Sequence of chain 1.P:
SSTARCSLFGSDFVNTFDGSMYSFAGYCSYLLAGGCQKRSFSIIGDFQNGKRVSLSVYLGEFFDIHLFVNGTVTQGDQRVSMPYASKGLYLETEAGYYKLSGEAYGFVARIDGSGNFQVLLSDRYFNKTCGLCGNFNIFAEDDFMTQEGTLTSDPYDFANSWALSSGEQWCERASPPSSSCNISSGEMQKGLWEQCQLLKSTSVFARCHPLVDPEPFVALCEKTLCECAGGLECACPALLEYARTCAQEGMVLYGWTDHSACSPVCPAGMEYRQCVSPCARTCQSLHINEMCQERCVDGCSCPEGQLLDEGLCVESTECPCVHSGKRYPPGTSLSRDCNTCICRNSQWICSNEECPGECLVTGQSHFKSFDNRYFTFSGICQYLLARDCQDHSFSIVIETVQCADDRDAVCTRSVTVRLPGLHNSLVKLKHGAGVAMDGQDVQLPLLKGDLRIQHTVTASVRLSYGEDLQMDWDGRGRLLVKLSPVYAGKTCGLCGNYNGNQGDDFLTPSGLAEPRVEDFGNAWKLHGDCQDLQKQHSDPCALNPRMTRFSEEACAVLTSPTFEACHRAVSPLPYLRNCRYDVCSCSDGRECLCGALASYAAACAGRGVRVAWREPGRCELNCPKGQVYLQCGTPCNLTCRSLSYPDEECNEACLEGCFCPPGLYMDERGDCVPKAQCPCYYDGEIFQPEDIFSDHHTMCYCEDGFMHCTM

This small molecule binds to this protein.
Small molecule (SMILES): CC(=O)N[C@@H]1[C@@H](O)[C@H](O)[C@@H](CO)O[C@H]1O

Binding-site contacts:
Ligand atom C2 contacts residue ASN134 of chain 1.P at 2.4 Å.
Ligand atom O7 contacts residue PHE133 of chain 1.P at 3.9 Å.
Ligand atom C5 contacts residue ASN134 of chain 1.P at 3.6 Å.
Ligand atom C3 contacts residue ASN134 of chain 1.P at 3.7 Å.
Ligand atom C4 contacts residue ASN134 of chain 1.P at 4.2 Å.
Ligand atom O7 contacts residue ASN134 of chain 1.P at 3.0 Å (h-bond).
Ligand atom N2 contacts residue ASN134 of chain 1.P at 2.8 Å (h-bond).
Ligand atom C7 contacts residue ASN134 of chain 1.P at 3.1 Å.
Ligand atom C8 contacts residue ASN134 of chain 1.P at 4.2 Å.
Ligand atom C8 contacts residue PHE133 of chain 1.P at 3.8 Å (hydrophobic).
Ligand atom C1 contacts residue ASN134 of chain 1.P at 1.4 Å.
Ligand atom C7 contacts residue PHE133 of chain 1.P at 4.3 Å (hydrophobic).
Ligand atom O5 contacts residue ASN134 of chain 1.P at 2.4 Å (h-bond).